Binding-site contacts:
Ligand atom O6B contacts residue ARG252 of chain 1.A at 2.7 Å (salt-bridge).
Ligand atom O4 contacts residue ASP256 of chain 1.A at 3.5 Å (salt-bridge).
Ligand atom C3 contacts residue CYS257 of chain 1.A at 3.7 Å (hydrophobic).
Ligand atom C6 contacts residue LYS224 of chain 1.A at 3.8 Å.
Ligand atom O3 contacts residue GLN227 of chain 1.A at 2.8 Å (h-bond).
Ligand atom O2 contacts residue ARG252 of chain 1.A at 3.7 Å.
Ligand atom O3 contacts residue CYS257 of chain 1.A at 3.5 Å (h-bond).
Ligand atom C2 contacts residue ASP256 of chain 1.A at 3.6 Å.
Ligand atom C3 contacts residue LYS224 of chain 1.A at 3.6 Å.
Ligand atom O6B contacts residue ASP195 of chain 1.A at 3.6 Å (salt-bridge).
Ligand atom O6B contacts residue GLN227 of chain 1.A at 2.8 Å (h-bond).
Ligand atom O2 contacts residue ASP256 of chain 1.A at 2.6 Å (salt-bridge).
Ligand atom O6A contacts residue ASP195 of chain 1.A at 2.7 Å (salt-bridge).
Ligand atom C6 contacts residue GLN227 of chain 1.A at 3.4 Å.
Ligand atom C3 contacts residue ASP256 of chain 1.A at 3.6 Å.
Ligand atom C4 contacts residue LYS224 of chain 1.A at 3.3 Å.
Ligand atom O2 contacts residue GLY255 of chain 1.A at 2.9 Å (h-bond).
Ligand atom O6B contacts residue ASN229 of chain 1.A at 3.0 Å (h-bond).
Ligand atom O6B contacts residue THR322 of chain 1.A at 3.0 Å (h-bond).
Ligand atom C6 contacts residue ARG252 of chain 1.A at 3.3 Å.
Ligand atom C2 contacts residue LYS317 of chain 1.A at 3.7 Å.
Ligand atom O6B contacts residue PHE312 of chain 1.A at 3.7 Å.
Ligand atom O6B contacts residue SER258 of chain 1.A at 2.7 Å (h-bond).
Ligand atom C6 contacts residue SER258 of chain 1.A at 3.6 Å.
Ligand atom C5 contacts residue LYS224 of chain 1.A at 3.2 Å.
Ligand atom O6A contacts residue LYS249 of chain 1.A at 3.3 Å (salt-bridge).
Ligand atom O6B contacts residue LYS317 of chain 1.A at 3.5 Å.
Ligand atom O6B contacts residue LYS224 of chain 1.A at 3.4 Å (salt-bridge).
Ligand atom C5 contacts residue GLN227 of chain 1.A at 3.8 Å.
Ligand atom O6A contacts residue ARG252 of chain 1.A at 2.6 Å (salt-bridge).
Ligand atom O3 contacts residue CYS254 of chain 1.A at 3.8 Å.
Ligand atom O6A contacts residue SER258 of chain 1.A at 3.0 Å (h-bond).
Ligand atom O2 contacts residue LYS317 of chain 1.A at 2.8 Å (salt-bridge).
Ligand atom O3 contacts residue LYS317 of chain 1.A at 3.2 Å (salt-bridge).
Ligand atom C4 contacts residue CYS257 of chain 1.A at 3.8 Å (hydrophobic).
Ligand atom O5 contacts residue ASP256 of chain 1.A at 3.8 Å.
Ligand atom O6A contacts residue GLN227 of chain 1.A at 3.8 Å.
Ligand atom C6 contacts residue ASP195 of chain 1.A at 3.5 Å.
Ligand atom C3 contacts residue CYS254 of chain 1.A at 3.7 Å (hydrophobic).
Ligand atom O5 contacts residue LYS249 of chain 1.A at 3.1 Å (salt-bridge).

Sequence of chain 1.A:
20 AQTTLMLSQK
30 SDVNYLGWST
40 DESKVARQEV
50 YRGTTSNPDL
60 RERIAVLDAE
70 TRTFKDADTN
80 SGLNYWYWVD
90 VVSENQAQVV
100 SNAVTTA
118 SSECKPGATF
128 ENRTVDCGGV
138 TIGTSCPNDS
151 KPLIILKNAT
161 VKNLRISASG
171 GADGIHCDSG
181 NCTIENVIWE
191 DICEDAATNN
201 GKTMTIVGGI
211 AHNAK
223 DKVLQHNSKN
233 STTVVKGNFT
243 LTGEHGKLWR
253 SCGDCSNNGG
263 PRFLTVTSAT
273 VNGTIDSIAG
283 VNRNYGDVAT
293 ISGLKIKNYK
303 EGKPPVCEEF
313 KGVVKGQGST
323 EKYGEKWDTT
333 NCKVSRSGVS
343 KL

The small molecule below binds the protein below.
Small molecule (SMILES): O=C(O)[C@H]1O[C@H](O[C@@H]2[C@H](O)[C@@H](O)[C@@H](O[C@@H]3[C@H](O)[C@@H](O)[C@@H](O[C@@H]4[C@H](O)[C@@H](O)[C@@H](O)O[C@@H]4C(=O)O)O[C@@H]3C(=O)O)O[C@@H]2C(=O)O)[C@H](O)[C@@H](O)[C@H]1O